Binding-site contacts:
Ligand atom C3 contacts residue LYS118 of chain 1.B at 4.5 Å.
Ligand atom C8 contacts residue GLU270 of chain 1.B at 4.0 Å.
Ligand atom C13 contacts residue VAL92 of chain 1.B at 4.1 Å (hydrophobic).
Ligand atom C9 contacts residue VAL114 of chain 1.B at 3.6 Å (hydrophobic).
Ligand atom O6 contacts residue VAL114 of chain 1.B at 4.1 Å.
Ligand atom C2 contacts residue LYS118 of chain 1.B at 3.9 Å.
Ligand atom C2 contacts residue LYS273 of chain 1.B at 3.1 Å.
Ligand atom C4 contacts residue LYS273 of chain 1.B at 4.4 Å.
Ligand atom C7 contacts residue VAL114 of chain 1.B at 3.7 Å (hydrophobic).
Ligand atom C7 contacts residue LYS118 of chain 1.B at 4.1 Å.
Ligand atom C8 contacts residue LYS118 of chain 1.B at 4.2 Å.
Ligand atom C2 contacts residue GLU270 of chain 1.B at 3.4 Å.
Ligand atom C12 contacts residue VAL92 of chain 1.B at 3.5 Å (hydrophobic).
Ligand atom O3 contacts residue GLU270 of chain 1.B at 4.4 Å.
Ligand atom O5 contacts residue VAL114 of chain 1.B at 4.4 Å.
Ligand atom C8 contacts residue VAL114 of chain 1.B at 4.4 Å (hydrophobic).
Ligand atom C3 contacts residue LYS273 of chain 1.B at 3.6 Å.
Ligand atom C12 contacts residue THR96 of chain 1.B at 4.0 Å.
Ligand atom C10 contacts residue LEU267 of chain 1.B at 4.0 Å (hydrophobic).
Ligand atom C7 contacts residue GLU270 of chain 1.B at 4.2 Å.
Ligand atom O2 contacts residue LYS118 of chain 1.B at 2.7 Å (salt-bridge).
Ligand atom C4 contacts residue GLU270 of chain 1.B at 4.5 Å.
Ligand atom C1 contacts residue LYS118 of chain 1.B at 4.3 Å.
Ligand atom O1 contacts residue GLU270 of chain 1.B at 3.2 Å (salt-bridge).
Ligand atom O3 contacts residue LYS273 of chain 1.B at 2.9 Å (salt-bridge).
Ligand atom C1 contacts residue GLU270 of chain 1.B at 4.1 Å.
Ligand atom C11 contacts residue LEU117 of chain 1.B at 4.2 Å (hydrophobic).
Ligand atom C10 contacts residue ILE271 of chain 1.B at 4.4 Å (hydrophobic).
Ligand atom C3 contacts residue GLU270 of chain 1.B at 4.3 Å.
Ligand atom C13 contacts residue THR96 of chain 1.B at 2.8 Å.
Ligand atom O5 contacts residue GLU270 of chain 1.B at 4.2 Å.
Ligand atom O1 contacts residue LYS118 of chain 1.B at 4.0 Å.
Ligand atom C12 contacts residue LEU117 of chain 1.B at 4.1 Å (hydrophobic).
Ligand atom O2 contacts residue GLU270 of chain 1.B at 3.0 Å (salt-bridge).
Ligand atom C13 contacts residue LEU117 of chain 1.B at 3.5 Å (hydrophobic).
Ligand atom C9 contacts residue LYS118 of chain 1.B at 4.2 Å.
Ligand atom C8 contacts residue ILE271 of chain 1.B at 4.3 Å (hydrophobic).
Ligand atom O2 contacts residue LYS273 of chain 1.B at 3.0 Å (salt-bridge).

This protein binds this small molecule.
Small molecule (SMILES): CCCCCCCO[C@@H]1O[C@H](CO)[C@@H](O)[C@H](O)[C@H]1O

Sequence of chain 1.B:
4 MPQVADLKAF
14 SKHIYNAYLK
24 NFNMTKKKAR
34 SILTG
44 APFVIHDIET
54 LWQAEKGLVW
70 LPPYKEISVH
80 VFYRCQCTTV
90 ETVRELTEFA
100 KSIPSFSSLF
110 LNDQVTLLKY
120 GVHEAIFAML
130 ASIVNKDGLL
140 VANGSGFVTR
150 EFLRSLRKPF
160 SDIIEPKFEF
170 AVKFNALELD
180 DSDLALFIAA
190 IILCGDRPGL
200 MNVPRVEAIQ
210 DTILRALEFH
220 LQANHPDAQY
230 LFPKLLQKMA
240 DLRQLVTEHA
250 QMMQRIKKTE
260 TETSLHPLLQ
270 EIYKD